Binding-site contacts:
Ligand atom C4 contacts residue GLU17 of chain 1.B at 3.4 Å.
Ligand atom N2 contacts residue GLU17 of chain 1.B at 3.4 Å (salt-bridge).
Ligand atom C3A contacts residue PHE66 of chain 1.B at 4.2 Å (hydrophobic).
Ligand atom NO1 contacts residue THR53 of chain 1.B at 3.6 Å (h-bond).
Ligand atom C6 contacts residue LEU49 of chain 1.B at 3.8 Å (hydrophobic).
Ligand atom N3 contacts residue PHE66 of chain 1.B at 3.8 Å.
Ligand atom N1 contacts residue ARG37 of chain 1.B at 3.5 Å (salt-bridge).
Ligand atom N2 contacts residue MET70 of chain 1.B at 3.3 Å.
Ligand atom N1 contacts residue PRO40 of chain 1.D at 3.9 Å.
Ligand atom N3 contacts residue MET70 of chain 1.B at 3.4 Å.
Ligand atom N3 contacts residue GLU17 of chain 1.B at 2.6 Å (salt-bridge).
Ligand atom C7A contacts residue MET70 of chain 1.B at 3.5 Å (hydrophobic).
Ligand atom O11 contacts residue THR53 of chain 1.B at 2.7 Å (h-bond).
Ligand atom O21 contacts residue THR53 of chain 1.B at 3.9 Å.
Ligand atom O11 contacts residue LEU30 of chain 1.B at 3.5 Å.
Ligand atom C7 contacts residue LEU49 of chain 1.B at 3.8 Å (hydrophobic).
Ligand atom N1 contacts residue MET34 of chain 1.B at 3.5 Å.
Ligand atom C6 contacts residue THR53 of chain 1.B at 4.1 Å.
Ligand atom C3A contacts residue GLU17 of chain 1.B at 3.6 Å.
Ligand atom C3A contacts residue MET34 of chain 1.B at 4.0 Å (hydrophobic).
Ligand atom C5 contacts residue ARG69 of chain 1.B at 4.0 Å.
Ligand atom C3A contacts residue MET70 of chain 1.B at 3.5 Å (hydrophobic).
Ligand atom N2 contacts residue MET34 of chain 1.B at 4.0 Å.
Ligand atom N1 contacts residue MET70 of chain 1.B at 3.4 Å.
Ligand atom C4 contacts residue PHE66 of chain 1.B at 4.1 Å (hydrophobic).
Ligand atom N2 contacts residue ARG37 of chain 1.B at 3.0 Å (salt-bridge).
Ligand atom N3 contacts residue ARG37 of chain 1.B at 3.9 Å.
Ligand atom C7 contacts residue ARG69 of chain 1.B at 3.5 Å.
Ligand atom O11 contacts residue LEU49 of chain 1.B at 3.6 Å (h-bond).
Ligand atom NO1 contacts residue LEU30 of chain 1.B at 3.6 Å.
Ligand atom C7A contacts residue MET34 of chain 1.B at 3.5 Å (hydrophobic).
Ligand atom C7 contacts residue MET34 of chain 1.B at 3.8 Å (hydrophobic).
Ligand atom C3A contacts residue LEU30 of chain 1.B at 3.8 Å (hydrophobic).
Ligand atom O11 contacts residue ARG69 of chain 1.B at 4.2 Å.
Ligand atom O21 contacts residue LEU30 of chain 1.B at 4.0 Å.
Ligand atom C4 contacts residue LEU30 of chain 1.B at 3.3 Å (hydrophobic).
Ligand atom O11 contacts residue HIS50 of chain 1.B at 3.7 Å.
Ligand atom O21 contacts residue VAL61 of chain 1.B at 3.5 Å.
Ligand atom C6 contacts residue ARG69 of chain 1.B at 3.3 Å.
Ligand atom C5 contacts residue LEU30 of chain 1.B at 3.5 Å (hydrophobic).

Sequence of chain 1.D:
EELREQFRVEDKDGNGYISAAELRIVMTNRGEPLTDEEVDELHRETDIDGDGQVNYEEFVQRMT

Sequence of chain 1.B:
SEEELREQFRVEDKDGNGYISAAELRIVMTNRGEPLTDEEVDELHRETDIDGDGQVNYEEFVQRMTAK

The small molecule below binds the protein below.
Small molecule (SMILES): O=[N+]([O-])c1ccc2[nH]nnc2c1